Binding-site contacts:
Ligand atom O7 contacts residue ASN329 of chain 1.A at 2.8 Å (h-bond).
Ligand atom C8 contacts residue LEU580 of chain 1.A at 4.1 Å (hydrophobic).
Ligand atom N2 contacts residue GLN578 of chain 1.A at 3.3 Å (h-bond).
Ligand atom C4 contacts residue ASN329 of chain 1.A at 4.2 Å.
Ligand atom C1 contacts residue ASN329 of chain 1.A at 1.4 Å.
Ligand atom N2 contacts residue ASN329 of chain 1.A at 2.9 Å (h-bond).
Ligand atom C8 contacts residue GLN578 of chain 1.A at 4.1 Å.
Ligand atom C7 contacts residue GLN578 of chain 1.A at 4.2 Å.
Ligand atom O5 contacts residue ASN329 of chain 1.A at 2.3 Å (h-bond).
Ligand atom O3 contacts residue GLN578 of chain 1.A at 4.4 Å.
Ligand atom C3 contacts residue ASN329 of chain 1.A at 3.8 Å.
Ligand atom C5 contacts residue ASN329 of chain 1.A at 3.6 Å.
Ligand atom C1 contacts residue GLN578 of chain 1.A at 4.5 Å.
Ligand atom C8 contacts residue ASN329 of chain 1.A at 4.3 Å.
Ligand atom C8 contacts residue PRO577 of chain 1.A at 4.2 Å (hydrophobic).
Ligand atom C3 contacts residue GLN578 of chain 1.A at 4.0 Å.
Ligand atom C2 contacts residue ASN329 of chain 1.A at 2.5 Å.
Ligand atom C7 contacts residue ASN329 of chain 1.A at 3.1 Å.
Ligand atom C6 contacts residue ASN329 of chain 1.A at 4.5 Å.
Ligand atom C2 contacts residue GLN578 of chain 1.A at 4.1 Å.

Sequence of chain 1.A:
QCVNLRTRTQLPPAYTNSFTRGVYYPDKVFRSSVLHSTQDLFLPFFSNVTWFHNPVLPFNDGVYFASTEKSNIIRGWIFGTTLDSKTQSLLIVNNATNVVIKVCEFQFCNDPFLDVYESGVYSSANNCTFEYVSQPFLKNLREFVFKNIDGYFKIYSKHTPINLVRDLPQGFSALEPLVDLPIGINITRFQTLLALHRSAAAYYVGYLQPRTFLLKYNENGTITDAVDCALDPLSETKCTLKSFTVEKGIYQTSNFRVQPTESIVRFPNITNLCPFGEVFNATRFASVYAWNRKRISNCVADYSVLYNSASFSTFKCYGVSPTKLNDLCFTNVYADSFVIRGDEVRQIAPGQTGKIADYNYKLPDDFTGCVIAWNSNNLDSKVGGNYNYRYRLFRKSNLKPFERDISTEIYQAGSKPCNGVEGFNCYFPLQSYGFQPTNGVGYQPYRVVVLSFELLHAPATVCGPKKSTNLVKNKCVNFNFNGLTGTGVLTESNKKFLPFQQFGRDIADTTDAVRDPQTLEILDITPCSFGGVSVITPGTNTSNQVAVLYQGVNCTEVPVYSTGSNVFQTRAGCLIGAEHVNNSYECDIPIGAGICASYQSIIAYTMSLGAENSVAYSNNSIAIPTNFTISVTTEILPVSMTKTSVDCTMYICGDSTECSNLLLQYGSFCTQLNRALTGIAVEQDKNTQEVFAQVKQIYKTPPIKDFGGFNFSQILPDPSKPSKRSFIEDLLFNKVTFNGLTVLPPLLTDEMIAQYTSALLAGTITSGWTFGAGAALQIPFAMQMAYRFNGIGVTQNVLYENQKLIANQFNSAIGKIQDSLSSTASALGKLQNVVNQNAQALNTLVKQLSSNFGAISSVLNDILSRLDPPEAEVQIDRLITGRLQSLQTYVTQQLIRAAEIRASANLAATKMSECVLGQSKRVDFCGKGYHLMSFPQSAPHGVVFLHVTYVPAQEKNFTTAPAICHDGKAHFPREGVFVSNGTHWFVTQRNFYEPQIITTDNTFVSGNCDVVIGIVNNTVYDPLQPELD

This small molecule binds to this protein.
Small molecule (SMILES): CC(=O)N[C@H]1[C@H](O[C@H]2[C@H](O)[C@@H](NC(C)=O)CO[C@@H]2CO)O[C@H](CO)[C@@H](O)[C@@H]1O